Sequence of chain 7.D:
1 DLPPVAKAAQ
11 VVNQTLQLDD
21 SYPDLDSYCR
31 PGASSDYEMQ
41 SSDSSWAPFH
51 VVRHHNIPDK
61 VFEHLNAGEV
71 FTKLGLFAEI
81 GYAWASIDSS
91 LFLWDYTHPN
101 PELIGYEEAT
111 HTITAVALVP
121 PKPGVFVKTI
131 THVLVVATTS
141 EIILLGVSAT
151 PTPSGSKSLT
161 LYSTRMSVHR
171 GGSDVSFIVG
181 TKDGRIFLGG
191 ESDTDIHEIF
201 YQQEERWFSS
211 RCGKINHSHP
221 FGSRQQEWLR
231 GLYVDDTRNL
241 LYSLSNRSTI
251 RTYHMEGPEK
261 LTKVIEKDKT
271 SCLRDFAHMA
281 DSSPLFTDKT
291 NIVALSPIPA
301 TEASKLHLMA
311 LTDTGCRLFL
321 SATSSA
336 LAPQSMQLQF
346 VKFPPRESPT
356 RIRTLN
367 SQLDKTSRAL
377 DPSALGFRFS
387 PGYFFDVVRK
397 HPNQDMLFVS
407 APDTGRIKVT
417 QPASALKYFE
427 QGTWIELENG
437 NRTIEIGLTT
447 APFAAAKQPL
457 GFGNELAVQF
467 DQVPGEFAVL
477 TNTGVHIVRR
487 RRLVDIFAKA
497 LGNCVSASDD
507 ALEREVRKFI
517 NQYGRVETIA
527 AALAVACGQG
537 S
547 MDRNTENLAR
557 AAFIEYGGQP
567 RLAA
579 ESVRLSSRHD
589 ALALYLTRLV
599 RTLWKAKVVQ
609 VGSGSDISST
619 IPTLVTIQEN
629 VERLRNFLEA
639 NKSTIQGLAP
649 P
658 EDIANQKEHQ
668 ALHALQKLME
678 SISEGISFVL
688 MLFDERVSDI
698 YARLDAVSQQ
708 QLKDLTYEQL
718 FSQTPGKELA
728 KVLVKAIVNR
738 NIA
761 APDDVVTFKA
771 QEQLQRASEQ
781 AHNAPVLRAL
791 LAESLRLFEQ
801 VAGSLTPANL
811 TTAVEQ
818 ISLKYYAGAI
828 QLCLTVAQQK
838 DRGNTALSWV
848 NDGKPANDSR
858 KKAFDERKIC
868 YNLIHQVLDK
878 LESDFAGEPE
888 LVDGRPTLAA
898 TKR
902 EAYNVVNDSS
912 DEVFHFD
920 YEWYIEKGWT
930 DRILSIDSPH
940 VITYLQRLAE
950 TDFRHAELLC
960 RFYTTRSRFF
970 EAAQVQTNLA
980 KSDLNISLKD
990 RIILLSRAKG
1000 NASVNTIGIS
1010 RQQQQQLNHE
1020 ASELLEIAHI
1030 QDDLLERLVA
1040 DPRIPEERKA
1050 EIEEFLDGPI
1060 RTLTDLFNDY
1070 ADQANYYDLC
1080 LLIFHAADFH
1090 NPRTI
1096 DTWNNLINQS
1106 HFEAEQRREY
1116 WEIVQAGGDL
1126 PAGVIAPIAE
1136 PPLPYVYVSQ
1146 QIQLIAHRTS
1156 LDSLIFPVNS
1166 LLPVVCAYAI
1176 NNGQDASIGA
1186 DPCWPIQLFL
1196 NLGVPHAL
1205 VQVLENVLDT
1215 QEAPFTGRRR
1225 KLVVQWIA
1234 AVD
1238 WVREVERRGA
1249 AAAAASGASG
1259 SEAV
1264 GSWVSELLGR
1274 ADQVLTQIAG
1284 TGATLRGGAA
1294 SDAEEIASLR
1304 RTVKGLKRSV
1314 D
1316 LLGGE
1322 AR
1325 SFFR

This protein binds this small molecule.
Small molecule (SMILES): CC[C@H](C)[C@H](NC(=O)[C@@H](NC(=O)[C@H](CC(C)C)NC(=O)[C@H](CCCCN)NC(=O)[C@H](CCCCN)NC(=O)[C@@H](N)Cc1cnc[nH]1)C(C)C)C(=O)N[C@@H](CC(N)=O)C(=O)N[C@@H](CCCCN)C(=O)N[C@@H](CC(=O)O)C(=O)N[C@@H](CCSC)C(=O)N[C@@H](CCCN=C(N)N)C(=O)N[C@H](C(=O)N[C@@H](CC(=O)O)C(=O)N[C@@H](CC(C)C)C(=O)N[C@@H](Cc1ccccc1)C(=O)N[C@@H](CO)C(=O)N1CCC[C@H]1C(=O)N1CCC[C@H]1C(=O)N[C@H](C=O)CC(N)=O)[C@@H](C)O

Binding-site contacts:
Ligand atom ND1 contacts residue THR1061 of chain 7.D at 2.4 Å.
Ligand atom N contacts residue ASN1067 of chain 7.D at 3.0 Å (h-bond).
Ligand atom CD1 contacts residue THR1063 of chain 7.D at 2.5 Å.
Ligand atom CA contacts residue ARG1060 of chain 7.D at 3.1 Å.
Ligand atom C contacts residue LEU1062 of chain 7.D at 2.7 Å (hydrophobic).
Ligand atom N contacts residue THR1061 of chain 7.D at 1.9 Å (h-bond).
Ligand atom N contacts residue ARG1060 of chain 7.D at 1.9 Å.
Ligand atom CG contacts residue THR1061 of chain 7.D at 1.1 Å.
Ligand atom CB contacts residue THR1061 of chain 7.D at 1.0 Å.
Ligand atom CB contacts residue THR1063 of chain 7.D at 2.6 Å.
Ligand atom O contacts residue LEU1062 of chain 7.D at 1.6 Å (h-bond).
Ligand atom CB contacts residue THR1063 of chain 7.D at 3.0 Å.
Ligand atom N contacts residue ASN1067 of chain 7.D at 3.1 Å (h-bond).
Ligand atom CA contacts residue THR1063 of chain 7.D at 2.5 Å.
Ligand atom O contacts residue THR1063 of chain 7.D at 2.6 Å.
Ligand atom C contacts residue THR1063 of chain 7.D at 1.4 Å.
Ligand atom NE2 contacts residue THR1061 of chain 7.D at 3.0 Å.
Ligand atom O contacts residue THR1061 of chain 7.D at 1.8 Å.
Ligand atom O contacts residue THR1063 of chain 7.D at 2.4 Å (h-bond).
Ligand atom N contacts residue THR1063 of chain 7.D at 2.4 Å (h-bond).
Ligand atom O contacts residue ARG1060 of chain 7.D at 2.9 Å (salt-bridge).
Ligand atom C contacts residue THR1063 of chain 7.D at 2.7 Å.
Ligand atom CD1 contacts residue LEU1062 of chain 7.D at 3.1 Å (hydrophobic).
Ligand atom CA contacts residue THR1061 of chain 7.D at 2.0 Å.
Ligand atom CG contacts residue ILE1026 of chain 7.D at 2.7 Å (hydrophobic).
Ligand atom CA contacts residue THR1063 of chain 7.D at 1.6 Å.
Ligand atom CG2 contacts residue THR1063 of chain 7.D at 3.0 Å.
Ligand atom C contacts residue THR1063 of chain 7.D at 2.9 Å.
Ligand atom CD2 contacts residue THR1061 of chain 7.D at 1.8 Å.
Ligand atom CB contacts residue ILE1026 of chain 7.D at 2.6 Å (hydrophobic).
Ligand atom C contacts residue ASN1067 of chain 7.D at 2.7 Å.
Ligand atom C contacts residue THR1061 of chain 7.D at 2.1 Å.
Ligand atom O contacts residue THR1063 of chain 7.D at 2.4 Å (h-bond).
Ligand atom CG contacts residue LEU1062 of chain 7.D at 2.8 Å (hydrophobic).
Ligand atom CD1 contacts residue PHE1066 of chain 7.D at 2.9 Å (hydrophobic).
Ligand atom CA contacts residue ASN1067 of chain 7.D at 2.7 Å.
Ligand atom O contacts residue ASN1067 of chain 7.D at 2.1 Å (h-bond).
Ligand atom NZ contacts residue GLU1022 of chain 7.D at 2.7 Å (salt-bridge).
Ligand atom N contacts residue THR1063 of chain 7.D at 1.6 Å (h-bond).
Ligand atom CD2 contacts residue GLN1072 of chain 7.D at 3.1 Å.